Sequence of chain 25.A:
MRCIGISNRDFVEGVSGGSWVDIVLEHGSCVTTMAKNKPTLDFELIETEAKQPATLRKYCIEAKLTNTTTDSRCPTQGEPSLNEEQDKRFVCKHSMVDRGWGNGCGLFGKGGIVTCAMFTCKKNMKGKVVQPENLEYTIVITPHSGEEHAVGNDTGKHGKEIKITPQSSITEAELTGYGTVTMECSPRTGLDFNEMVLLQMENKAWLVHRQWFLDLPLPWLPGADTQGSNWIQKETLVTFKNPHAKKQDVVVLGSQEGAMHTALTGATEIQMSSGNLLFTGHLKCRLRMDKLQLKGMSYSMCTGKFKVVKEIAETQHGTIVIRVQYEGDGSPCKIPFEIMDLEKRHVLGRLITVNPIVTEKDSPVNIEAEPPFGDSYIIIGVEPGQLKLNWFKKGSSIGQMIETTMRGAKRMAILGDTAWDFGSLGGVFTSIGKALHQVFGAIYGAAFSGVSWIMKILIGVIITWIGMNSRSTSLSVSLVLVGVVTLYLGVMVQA

This small molecule binds to this protein.
Small molecule (SMILES): CC(=O)N[C@H]1[C@H](O[C@H]2[C@H](O)[C@@H](NC(C)=O)CO[C@@H]2CO)O[C@H](CO)[C@@H](O)[C@@H]1O

Binding-site contacts:
Ligand atom C7 contacts residue HIS149 of chain 25.A at 4.3 Å.
Ligand atom C3 contacts residue HIS149 of chain 25.A at 4.0 Å.
Ligand atom O3 contacts residue HIS149 of chain 25.A at 4.0 Å.
Ligand atom C8 contacts residue GLY102 of chain 54.A at 3.6 Å.
Ligand atom N2 contacts residue HIS149 of chain 25.A at 4.3 Å.
Ligand atom C4 contacts residue HIS149 of chain 25.A at 3.4 Å.
Ligand atom C6 contacts residue HIS158 of chain 25.A at 4.2 Å.
Ligand atom N2 contacts residue ASN153 of chain 25.A at 3.1 Å (h-bond).
Ligand atom C6 contacts residue HIS149 of chain 25.A at 4.3 Å.
Ligand atom O4 contacts residue HIS149 of chain 25.A at 4.3 Å.
Ligand atom O5 contacts residue ASN153 of chain 25.A at 2.2 Å (h-bond).
Ligand atom C1 contacts residue THR155 of chain 25.A at 3.3 Å.
Ligand atom C7 contacts residue ASN153 of chain 25.A at 4.1 Å.
Ligand atom C3 contacts residue ASN153 of chain 25.A at 3.9 Å.
Ligand atom O5 contacts residue GLY156 of chain 25.A at 4.2 Å.
Ligand atom C1 contacts residue HIS149 of chain 25.A at 3.5 Å.
Ligand atom C6 contacts residue GLY156 of chain 25.A at 4.0 Å.
Ligand atom C5 contacts residue HIS158 of chain 25.A at 4.4 Å.
Ligand atom C5 contacts residue THR155 of chain 25.A at 4.0 Å.
Ligand atom C8 contacts residue ASN153 of chain 25.A at 4.4 Å.
Ligand atom O5 contacts residue THR155 of chain 25.A at 3.4 Å (h-bond).
Ligand atom O7 contacts residue HIS149 of chain 25.A at 3.3 Å.
Ligand atom C5 contacts residue GLY156 of chain 25.A at 4.3 Å.
Ligand atom C2 contacts residue ASN153 of chain 25.A at 2.6 Å.
Ligand atom O6 contacts residue HIS149 of chain 25.A at 3.2 Å.
Ligand atom O6 contacts residue HIS158 of chain 25.A at 4.2 Å.
Ligand atom C4 contacts residue ASN153 of chain 25.A at 4.2 Å.
Ligand atom C1 contacts residue HIS158 of chain 25.A at 4.1 Å.
Ligand atom C5 contacts residue HIS149 of chain 25.A at 3.6 Å.
Ligand atom C5 contacts residue ASN153 of chain 25.A at 3.6 Å.
Ligand atom C2 contacts residue HIS149 of chain 25.A at 3.5 Å.
Ligand atom O5 contacts residue HIS149 of chain 25.A at 3.6 Å.
Ligand atom C1 contacts residue ASN153 of chain 25.A at 1.4 Å.
Ligand atom O5 contacts residue HIS158 of chain 25.A at 3.4 Å.

Sequence of chain 54.A:
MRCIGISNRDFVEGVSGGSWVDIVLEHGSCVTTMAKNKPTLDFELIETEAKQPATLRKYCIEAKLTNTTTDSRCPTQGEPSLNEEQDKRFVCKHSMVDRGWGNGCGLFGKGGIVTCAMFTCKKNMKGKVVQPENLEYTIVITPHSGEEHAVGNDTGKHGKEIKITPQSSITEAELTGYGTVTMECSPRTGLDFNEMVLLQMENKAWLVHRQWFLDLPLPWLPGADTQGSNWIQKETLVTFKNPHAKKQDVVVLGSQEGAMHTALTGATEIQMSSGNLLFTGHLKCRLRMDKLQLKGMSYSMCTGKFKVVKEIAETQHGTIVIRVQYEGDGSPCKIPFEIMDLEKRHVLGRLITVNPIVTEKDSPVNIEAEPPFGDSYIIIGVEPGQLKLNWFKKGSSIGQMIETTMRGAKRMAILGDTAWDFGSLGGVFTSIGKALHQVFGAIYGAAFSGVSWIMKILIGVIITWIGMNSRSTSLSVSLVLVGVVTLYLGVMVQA